The protein below binds the small molecule below.
Small molecule (SMILES): CC1O[Rh+]2(O)(O)OC(C)O[Rh+]2(O)(O)O1

Binding-site contacts:
Ligand atom O5 contacts residue TYR76 of chain 1.B at 4.5 Å.
Ligand atom O4 contacts residue HIS105 of chain 1.B at 3.2 Å (h-bond).
Ligand atom O8 contacts residue VAL124 of chain 1.B at 4.1 Å.
Ligand atom O8 contacts residue HIS105 of chain 1.B at 3.1 Å.
Ligand atom O2 contacts residue HIS105 of chain 1.B at 2.9 Å (h-bond).
Ligand atom O2 contacts residue THR78 of chain 1.B at 3.2 Å.
Ligand atom RH2 contacts residue HIS105 of chain 1.B at 2.2 Å.
Ligand atom O5 contacts residue HIS105 of chain 1.B at 3.0 Å (h-bond).

Sequence of chain 1.B:
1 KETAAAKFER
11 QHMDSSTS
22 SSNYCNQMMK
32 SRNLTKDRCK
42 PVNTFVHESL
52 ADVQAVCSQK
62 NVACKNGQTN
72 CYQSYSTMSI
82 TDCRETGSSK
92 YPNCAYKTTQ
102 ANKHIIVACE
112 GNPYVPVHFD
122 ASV